Binding-site contacts:
Ligand atom C6 contacts residue ASN292 of chain 1.A at 3.9 Å.
Ligand atom C8 contacts residue VAL291 of chain 1.A at 4.3 Å (hydrophobic).
Ligand atom C5 contacts residue VAL291 of chain 1.A at 4.5 Å (hydrophobic).
Ligand atom C4 contacts residue ASN279 of chain 1.A at 4.2 Å.
Ligand atom N2 contacts residue VAL291 of chain 1.A at 3.7 Å.
Ligand atom O7 contacts residue ASN279 of chain 1.A at 3.0 Å (h-bond).
Ligand atom C8 contacts residue ASN279 of chain 1.A at 4.5 Å.
Ligand atom C1 contacts residue ASN292 of chain 1.A at 4.2 Å.
Ligand atom C6 contacts residue GLU69 of chain 1.B at 4.4 Å.
Ligand atom C7 contacts residue VAL291 of chain 1.A at 4.4 Å (hydrophobic).
Ligand atom C7 contacts residue ASN279 of chain 1.A at 3.2 Å.
Ligand atom O5 contacts residue ASN279 of chain 1.A at 2.4 Å (h-bond).
Ligand atom O5 contacts residue VAL291 of chain 1.A at 4.4 Å.
Ligand atom C8 contacts residue LYS293 of chain 1.A at 4.2 Å.
Ligand atom C1 contacts residue ASN279 of chain 1.A at 1.4 Å.
Ligand atom C3 contacts residue VAL291 of chain 1.A at 4.2 Å (hydrophobic).
Ligand atom C3 contacts residue ASN279 of chain 1.A at 3.8 Å.
Ligand atom O5 contacts residue ASN292 of chain 1.A at 3.8 Å.
Ligand atom N2 contacts residue ASN279 of chain 1.A at 3.0 Å (h-bond).
Ligand atom C2 contacts residue VAL291 of chain 1.A at 4.0 Å (hydrophobic).
Ligand atom C1 contacts residue VAL291 of chain 1.A at 3.5 Å (hydrophobic).
Ligand atom C5 contacts residue ASN279 of chain 1.A at 3.6 Å.
Ligand atom C5 contacts residue ASN292 of chain 1.A at 3.9 Å.
Ligand atom C8 contacts residue SER39 of chain 1.A at 3.4 Å.
Ligand atom C2 contacts residue ASN279 of chain 1.A at 2.5 Å.
Ligand atom C8 contacts residue GLU69 of chain 1.B at 3.3 Å.

The small molecule below binds the protein below.
Small molecule (SMILES): CC(=O)N[C@H]1[C@H](O[C@H]2[C@H](O)[C@@H](NC(C)=O)CO[C@@H]2CO)O[C@H](CO)[C@@H](O)[C@@H]1O

Sequence of chain 1.A:
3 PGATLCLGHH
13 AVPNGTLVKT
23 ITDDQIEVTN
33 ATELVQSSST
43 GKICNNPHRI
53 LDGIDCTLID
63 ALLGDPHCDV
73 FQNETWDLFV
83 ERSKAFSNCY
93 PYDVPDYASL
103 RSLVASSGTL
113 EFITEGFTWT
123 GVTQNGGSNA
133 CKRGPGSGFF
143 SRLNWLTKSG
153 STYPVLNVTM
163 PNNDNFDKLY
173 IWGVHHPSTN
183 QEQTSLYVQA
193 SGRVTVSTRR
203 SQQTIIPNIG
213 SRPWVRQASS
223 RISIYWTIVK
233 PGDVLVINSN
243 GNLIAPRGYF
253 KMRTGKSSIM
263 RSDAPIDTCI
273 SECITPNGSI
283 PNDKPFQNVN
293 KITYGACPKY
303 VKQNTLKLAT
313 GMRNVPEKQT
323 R

Sequence of chain 1.B:
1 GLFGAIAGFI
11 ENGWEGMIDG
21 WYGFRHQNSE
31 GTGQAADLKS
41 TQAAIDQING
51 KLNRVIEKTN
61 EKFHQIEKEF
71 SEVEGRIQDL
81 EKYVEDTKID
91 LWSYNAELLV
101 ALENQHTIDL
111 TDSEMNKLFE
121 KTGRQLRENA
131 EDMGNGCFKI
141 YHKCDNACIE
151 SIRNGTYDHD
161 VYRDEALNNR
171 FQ